Binding-site contacts:
Ligand atom N6 contacts residue LEU246 of chain 1.E at 3.3 Å.
Ligand atom PA contacts residue ASN200 of chain 1.E at 3.4 Å.
Ligand atom O2A contacts residue SER204 of chain 1.E at 2.4 Å (h-bond).
Ligand atom S1G contacts residue ALA379 of chain 1.D at 3.1 Å (h-bond).
Ligand atom PB contacts residue ASN200 of chain 1.E at 3.4 Å.
Ligand atom O1B contacts residue GLU227 of chain 1.E at 2.7 Å (salt-bridge).
Ligand atom C3' contacts residue VAL201 of chain 1.E at 3.5 Å (hydrophobic).
Ligand atom C8 contacts residue GLN426 of chain 1.E at 3.2 Å.
Ligand atom O3A contacts residue ASN200 of chain 1.E at 2.9 Å (h-bond).
Ligand atom O2B contacts residue MG1 of chain 1.N at 3.1 Å.
Ligand atom PB contacts residue MG1 of chain 1.N at 2.9 Å.
Ligand atom O3A contacts residue LYS203 of chain 1.E at 3.2 Å.
Ligand atom O3' contacts residue GLU389 of chain 1.E at 3.5 Å (salt-bridge).
Ligand atom PB contacts residue LYS203 of chain 1.E at 3.5 Å.
Ligand atom N7 contacts residue ARG236 of chain 1.E at 3.0 Å (salt-bridge).
Ligand atom N3 contacts residue LYS423 of chain 1.E at 3.5 Å (salt-bridge).
Ligand atom O3B contacts residue LYS203 of chain 1.E at 3.4 Å.
Ligand atom C4 contacts residue GLN426 of chain 1.E at 3.4 Å.
Ligand atom O1A contacts residue GLY202 of chain 1.E at 3.0 Å (h-bond).
Ligand atom O3G contacts residue VAL199 of chain 1.E at 3.1 Å.
Ligand atom O1A contacts residue VAL201 of chain 1.E at 2.5 Å (h-bond).
Ligand atom N7 contacts residue GLN426 of chain 1.E at 2.9 Å (h-bond).
Ligand atom O1B contacts residue MG1 of chain 1.N at 1.8 Å.
Ligand atom O2G contacts residue GLU227 of chain 1.E at 3.4 Å (salt-bridge).
Ligand atom O1B contacts residue LYS203 of chain 1.E at 3.1 Å.
Ligand atom C6 contacts residue GLN426 of chain 1.E at 3.1 Å.
Ligand atom C2 contacts residue LYS423 of chain 1.E at 2.9 Å.
Ligand atom C5 contacts residue GLN426 of chain 1.E at 3.0 Å.
Ligand atom O2B contacts residue ASN200 of chain 1.E at 2.5 Å (h-bond).
Ligand atom O1A contacts residue LYS203 of chain 1.E at 2.7 Å (salt-bridge).
Ligand atom O1B contacts residue SER204 of chain 1.E at 3.3 Å (h-bond).
Ligand atom C3' contacts residue ASN200 of chain 1.E at 3.3 Å.
Ligand atom O3' contacts residue ASN200 of chain 1.E at 3.1 Å (h-bond).
Ligand atom O2A contacts residue LYS203 of chain 1.E at 3.2 Å.
Ligand atom N1 contacts residue LYS423 of chain 1.E at 3.0 Å (salt-bridge).
Ligand atom O1A contacts residue ASN200 of chain 1.E at 3.2 Å.
Ligand atom O3B contacts residue ASN200 of chain 1.E at 3.4 Å (h-bond).
Ligand atom O5' contacts residue ASN200 of chain 1.E at 3.1 Å.
Ligand atom S1G contacts residue ARG407 of chain 1.D at 3.4 Å (salt-bridge).
Ligand atom O3' contacts residue VAL201 of chain 1.E at 2.5 Å (h-bond).

Sequence of chain 1.D:
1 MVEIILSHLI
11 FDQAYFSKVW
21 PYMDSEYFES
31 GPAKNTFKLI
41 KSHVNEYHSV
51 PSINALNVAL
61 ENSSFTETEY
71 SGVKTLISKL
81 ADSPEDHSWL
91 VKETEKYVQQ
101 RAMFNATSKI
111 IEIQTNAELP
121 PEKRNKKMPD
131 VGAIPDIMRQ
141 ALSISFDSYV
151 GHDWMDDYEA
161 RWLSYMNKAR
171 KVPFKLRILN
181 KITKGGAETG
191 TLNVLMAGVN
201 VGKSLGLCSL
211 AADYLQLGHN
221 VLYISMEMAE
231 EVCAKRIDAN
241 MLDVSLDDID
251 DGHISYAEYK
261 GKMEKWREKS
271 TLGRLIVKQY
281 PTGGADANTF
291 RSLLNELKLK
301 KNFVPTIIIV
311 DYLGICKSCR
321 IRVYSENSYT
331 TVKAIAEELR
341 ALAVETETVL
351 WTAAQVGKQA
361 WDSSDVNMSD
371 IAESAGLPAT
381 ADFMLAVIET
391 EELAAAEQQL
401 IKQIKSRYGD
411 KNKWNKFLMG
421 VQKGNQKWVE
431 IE

The small molecule below binds the protein below.
Small molecule (SMILES): Nc1ncnc2c1ncn2[C@@H]1O[C@H](COP(=O)(O)OP(=O)(O)OP(O)(O)=S)[C@@H](O)[C@H]1O

Sequence of chain 1.E:
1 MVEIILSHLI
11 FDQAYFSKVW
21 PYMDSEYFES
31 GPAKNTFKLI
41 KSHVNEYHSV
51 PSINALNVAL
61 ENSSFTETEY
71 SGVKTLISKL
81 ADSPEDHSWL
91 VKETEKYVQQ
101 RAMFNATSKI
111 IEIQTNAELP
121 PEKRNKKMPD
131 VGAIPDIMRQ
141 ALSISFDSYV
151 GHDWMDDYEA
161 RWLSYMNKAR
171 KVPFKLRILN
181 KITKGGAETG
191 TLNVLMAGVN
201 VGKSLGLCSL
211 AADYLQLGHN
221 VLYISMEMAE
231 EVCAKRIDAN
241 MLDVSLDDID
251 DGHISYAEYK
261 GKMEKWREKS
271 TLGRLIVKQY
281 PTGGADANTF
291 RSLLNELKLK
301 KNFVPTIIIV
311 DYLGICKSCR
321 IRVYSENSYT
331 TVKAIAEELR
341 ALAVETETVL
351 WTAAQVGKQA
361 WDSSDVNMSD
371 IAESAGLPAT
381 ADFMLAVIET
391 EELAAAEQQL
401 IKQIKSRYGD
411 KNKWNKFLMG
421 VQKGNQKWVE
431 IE